The protein below binds the small molecule below.
Small molecule (SMILES): CC(=O)N[C@H]1[C@H](O[C@H]2[C@H](O)[C@@H](NC(C)=O)CO[C@@H]2CO)O[C@H](CO)[C@@H](O)[C@@H]1O

Sequence of chain 1.A:
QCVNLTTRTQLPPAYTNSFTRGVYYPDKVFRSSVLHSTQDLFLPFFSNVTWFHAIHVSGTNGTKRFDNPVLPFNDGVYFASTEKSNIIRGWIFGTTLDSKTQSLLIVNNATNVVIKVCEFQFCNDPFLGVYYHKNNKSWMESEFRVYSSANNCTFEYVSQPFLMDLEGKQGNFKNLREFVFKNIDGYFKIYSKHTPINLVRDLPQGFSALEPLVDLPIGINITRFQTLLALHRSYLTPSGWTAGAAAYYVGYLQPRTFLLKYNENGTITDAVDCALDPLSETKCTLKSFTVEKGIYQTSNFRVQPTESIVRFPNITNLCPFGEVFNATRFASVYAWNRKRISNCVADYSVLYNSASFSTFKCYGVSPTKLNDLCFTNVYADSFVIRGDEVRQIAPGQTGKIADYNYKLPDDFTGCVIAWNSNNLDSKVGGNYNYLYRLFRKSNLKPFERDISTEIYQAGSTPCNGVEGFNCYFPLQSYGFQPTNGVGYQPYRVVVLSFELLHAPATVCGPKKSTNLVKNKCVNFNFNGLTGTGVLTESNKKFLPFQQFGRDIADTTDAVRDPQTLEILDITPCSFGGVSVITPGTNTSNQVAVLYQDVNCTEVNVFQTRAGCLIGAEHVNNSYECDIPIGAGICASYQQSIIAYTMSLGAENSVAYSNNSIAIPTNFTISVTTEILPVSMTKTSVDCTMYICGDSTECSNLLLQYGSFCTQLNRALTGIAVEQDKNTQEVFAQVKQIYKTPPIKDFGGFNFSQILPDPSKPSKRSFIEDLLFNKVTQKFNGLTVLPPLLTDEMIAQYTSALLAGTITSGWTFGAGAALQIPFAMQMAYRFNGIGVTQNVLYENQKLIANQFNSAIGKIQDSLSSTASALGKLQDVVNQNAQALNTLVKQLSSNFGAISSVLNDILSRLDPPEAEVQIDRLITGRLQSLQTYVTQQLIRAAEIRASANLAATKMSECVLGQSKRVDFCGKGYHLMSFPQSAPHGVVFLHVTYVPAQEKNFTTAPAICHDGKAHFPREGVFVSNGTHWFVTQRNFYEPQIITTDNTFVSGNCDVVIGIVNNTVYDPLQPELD

Binding-site contacts:
Ligand atom C8 contacts residue LEU909 of chain 1.A at 4.2 Å (hydrophobic).
Ligand atom C7 contacts residue LEU909 of chain 1.A at 4.1 Å (hydrophobic).
Ligand atom C7 contacts residue ASN704 of chain 1.A at 4.0 Å.
Ligand atom O5 contacts residue GLN913 of chain 1.A at 4.3 Å.
Ligand atom C1 contacts residue ASN704 of chain 1.A at 1.4 Å.
Ligand atom C2 contacts residue ASN704 of chain 1.A at 2.4 Å.
Ligand atom C8 contacts residue ASN906 of chain 1.A at 4.3 Å.
Ligand atom C2 contacts residue GLN1058 of chain 1.A at 4.4 Å.
Ligand atom C1 contacts residue GLN1058 of chain 1.A at 4.4 Å.
Ligand atom O5 contacts residue PHE705 of chain 1.A at 4.2 Å.
Ligand atom C5 contacts residue ASN704 of chain 1.A at 3.7 Å.
Ligand atom O6 contacts residue THR706 of chain 1.A at 4.4 Å.
Ligand atom C6 contacts residue GLN913 of chain 1.A at 4.5 Å.
Ligand atom N2 contacts residue ASN704 of chain 1.A at 3.1 Å (h-bond).
Ligand atom O7 contacts residue LEU909 of chain 1.A at 3.2 Å.
Ligand atom C4 contacts residue ASN704 of chain 1.A at 3.9 Å.
Ligand atom O6 contacts residue GLN913 of chain 1.A at 3.3 Å (h-bond).
Ligand atom C3 contacts residue ASN704 of chain 1.A at 3.7 Å.
Ligand atom O5 contacts residue ASN704 of chain 1.A at 2.4 Å (h-bond).
Ligand atom O7 contacts residue ASN704 of chain 1.A at 4.3 Å.